Sequence of chain 1.D:
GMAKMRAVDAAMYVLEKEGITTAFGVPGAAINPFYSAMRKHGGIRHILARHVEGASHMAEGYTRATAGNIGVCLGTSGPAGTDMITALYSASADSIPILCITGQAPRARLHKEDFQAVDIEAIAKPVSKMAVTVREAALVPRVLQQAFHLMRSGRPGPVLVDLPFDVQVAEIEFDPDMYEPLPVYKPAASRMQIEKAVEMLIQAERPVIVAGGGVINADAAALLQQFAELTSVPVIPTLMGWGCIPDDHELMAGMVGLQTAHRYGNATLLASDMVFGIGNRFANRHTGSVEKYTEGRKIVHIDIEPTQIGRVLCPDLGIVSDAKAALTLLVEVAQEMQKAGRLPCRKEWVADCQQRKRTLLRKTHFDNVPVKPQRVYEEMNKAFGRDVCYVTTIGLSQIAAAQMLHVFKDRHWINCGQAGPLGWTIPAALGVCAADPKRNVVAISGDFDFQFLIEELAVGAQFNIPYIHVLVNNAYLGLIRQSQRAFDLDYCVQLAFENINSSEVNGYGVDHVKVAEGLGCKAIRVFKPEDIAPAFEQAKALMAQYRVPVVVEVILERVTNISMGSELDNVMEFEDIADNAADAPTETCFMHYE

A small-molecule ligand and the protein it binds are described below.
Small molecule (SMILES): COC1=C(OC)C(=O)C(C)=CC1=O

Binding-site contacts:
Ligand atom C2 contacts residue CYS589 of chain 1.D at 4.3 Å (hydrophobic).
Ligand atom C4 contacts residue CYS589 of chain 1.D at 4.3 Å (hydrophobic).
Ligand atom O1 contacts residue CYS589 of chain 1.D at 3.1 Å (h-bond).
Ligand atom C6 contacts residue ARG358 of chain 1.D at 4.5 Å.
Ligand atom C6 contacts residue CYS589 of chain 1.D at 1.8 Å (hydrophobic).
Ligand atom CM2 contacts residue GLU250 of chain 1.D at 3.9 Å.
Ligand atom C1 contacts residue CYS589 of chain 1.D at 2.9 Å (hydrophobic).
Ligand atom CM3 contacts residue GLN354 of chain 1.D at 3.9 Å.
Ligand atom O2 contacts residue GLN354 of chain 1.D at 3.2 Å.
Ligand atom O1 contacts residue ARG358 of chain 1.D at 3.5 Å.
Ligand atom C2 contacts residue ARG358 of chain 1.D at 4.1 Å.
Ligand atom O3 contacts residue GLN354 of chain 1.D at 4.2 Å.
Ligand atom CM5 contacts residue CYS589 of chain 1.D at 2.9 Å (hydrophobic).
Ligand atom CM2 contacts residue GLN354 of chain 1.D at 3.4 Å.
Ligand atom O2 contacts residue ARG358 of chain 1.D at 4.2 Å.
Ligand atom O1 contacts residue GLN354 of chain 1.D at 3.8 Å.
Ligand atom O3 contacts residue GLU250 of chain 1.D at 4.3 Å.
Ligand atom C5 contacts residue CYS589 of chain 1.D at 2.9 Å (hydrophobic).
Ligand atom C2 contacts residue GLN354 of chain 1.D at 4.5 Å.
Ligand atom C1 contacts residue ARG358 of chain 1.D at 3.8 Å.